The small molecule below binds the protein below.
Small molecule (SMILES): CC(=O)N[C@@H]1[C@@H](O)[C@H](O)[C@@H](CO)O[C@H]1O

Sequence of chain 1.E:
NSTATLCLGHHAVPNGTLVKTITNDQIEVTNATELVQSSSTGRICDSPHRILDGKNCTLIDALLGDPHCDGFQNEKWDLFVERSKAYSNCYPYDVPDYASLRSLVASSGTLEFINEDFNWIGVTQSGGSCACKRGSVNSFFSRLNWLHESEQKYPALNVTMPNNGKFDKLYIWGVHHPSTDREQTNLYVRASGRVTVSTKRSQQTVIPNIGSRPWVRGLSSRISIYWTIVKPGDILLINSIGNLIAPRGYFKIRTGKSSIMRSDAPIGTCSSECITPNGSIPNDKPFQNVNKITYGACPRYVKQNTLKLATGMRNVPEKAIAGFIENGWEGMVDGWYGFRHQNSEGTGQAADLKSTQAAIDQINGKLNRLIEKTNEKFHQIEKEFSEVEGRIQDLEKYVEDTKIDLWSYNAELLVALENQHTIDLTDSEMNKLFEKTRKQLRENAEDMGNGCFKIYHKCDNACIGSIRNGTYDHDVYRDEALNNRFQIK

Binding-site contacts:
Ligand atom C8 contacts residue THR17 of chain 1.E at 4.2 Å.
Ligand atom N2 contacts residue ASN15 of chain 1.E at 3.2 Å (h-bond).
Ligand atom C3 contacts residue NAG1 of chain 1.DA at 4.4 Å.
Ligand atom C8 contacts residue ASN31 of chain 1.E at 3.4 Å.
Ligand atom C2 contacts residue ASN15 of chain 1.E at 2.7 Å.
Ligand atom C1 contacts residue ASN15 of chain 1.E at 1.4 Å.
Ligand atom C7 contacts residue ASN15 of chain 1.E at 3.2 Å.
Ligand atom C5 contacts residue ASN15 of chain 1.E at 3.6 Å.
Ligand atom O5 contacts residue ASN15 of chain 1.E at 2.3 Å (h-bond).
Ligand atom N2 contacts residue NAG1 of chain 1.DA at 4.0 Å.
Ligand atom C3 contacts residue ASN15 of chain 1.E at 3.9 Å.
Ligand atom O7 contacts residue ASN15 of chain 1.E at 2.6 Å (h-bond).
Ligand atom C4 contacts residue ASN15 of chain 1.E at 4.3 Å.
Ligand atom C8 contacts residue ASN15 of chain 1.E at 4.5 Å.
Ligand atom O3 contacts residue NAG1 of chain 1.DA at 3.8 Å.